The small molecule below binds the protein below.
Small molecule (SMILES): CC1(C)CCN(c2ccc(C(=O)NS(=O)(=O)c3ccc(NC(C)(C)CSc4ccccc4)c([N+](=O)[O-])c3)cc2)CC1

Sequence of chain 1.A:
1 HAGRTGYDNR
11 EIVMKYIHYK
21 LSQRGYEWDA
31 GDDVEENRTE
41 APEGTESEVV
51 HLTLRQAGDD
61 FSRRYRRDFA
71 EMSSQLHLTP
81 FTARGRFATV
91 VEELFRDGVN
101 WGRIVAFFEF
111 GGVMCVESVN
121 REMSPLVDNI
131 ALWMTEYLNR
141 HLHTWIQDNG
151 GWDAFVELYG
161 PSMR

Binding-site contacts:
Ligand atom C13 contacts residue GLY102 of chain 1.A at 3.2 Å.
Ligand atom O36 contacts residue ALA57 of chain 1.A at 3.7 Å.
Ligand atom O37 contacts residue TRP101 of chain 1.A at 3.6 Å.
Ligand atom C20 contacts residue TYR159 of chain 1.A at 3.4 Å (hydrophobic).
Ligand atom C4 contacts residue LEU94 of chain 1.A at 3.8 Å (hydrophobic).
Ligand atom C3 contacts residue ALA106 of chain 1.A at 3.2 Å (hydrophobic).
Ligand atom C7 contacts residue ASP68 of chain 1.A at 3.1 Å.
Ligand atom C33 contacts residue VAL105 of chain 1.A at 3.3 Å (hydrophobic).
Ligand atom C34 contacts residue ALA57 of chain 1.A at 3.7 Å (hydrophobic).
Ligand atom C32 contacts residue PHE61 of chain 1.A at 3.6 Å (hydrophobic).
Ligand atom C7 contacts residue PHE61 of chain 1.A at 3.7 Å (hydrophobic).
Ligand atom C19 contacts residue TYR159 of chain 1.A at 3.3 Å (hydrophobic).
Ligand atom C30 contacts residue PHE61 of chain 1.A at 3.5 Å (hydrophobic).
Ligand atom C22 contacts residue TYR159 of chain 1.A at 3.2 Å (hydrophobic).
Ligand atom C32 contacts residue VAL105 of chain 1.A at 3.5 Å (hydrophobic).
Ligand atom C34 contacts residue PHE61 of chain 1.A at 3.5 Å (hydrophobic).
Ligand atom C21 contacts residue TYR159 of chain 1.A at 3.1 Å (hydrophobic).
Ligand atom C24 contacts residue TYR159 of chain 1.A at 3.2 Å (hydrophobic).
Ligand atom C31 contacts residue PHE61 of chain 1.A at 3.6 Å (hydrophobic).
Ligand atom N35 contacts residue PHE155 of chain 1.A at 3.5 Å.
Ligand atom C33 contacts residue PHE61 of chain 1.A at 3.5 Å (hydrophobic).
Ligand atom O36 contacts residue PHE155 of chain 1.A at 3.1 Å.
Ligand atom N35 contacts residue TYR159 of chain 1.A at 3.2 Å.
Ligand atom O37 contacts residue TYR159 of chain 1.A at 2.8 Å.
Ligand atom C40 contacts residue TYR159 of chain 1.A at 3.2 Å (hydrophobic).
Ligand atom C7 contacts residue PHE69 of chain 1.A at 3.7 Å (hydrophobic).
Ligand atom C14 contacts residue GLY102 of chain 1.A at 3.3 Å.
Ligand atom C4 contacts residue ALA106 of chain 1.A at 3.3 Å (hydrophobic).
Ligand atom C10 contacts residue TYR65 of chain 1.A at 3.3 Å (hydrophobic).
Ligand atom C10 contacts residue PHE61 of chain 1.A at 3.5 Å (hydrophobic).
Ligand atom C15 contacts residue GLY102 of chain 1.A at 3.7 Å.
Ligand atom O39 contacts residue GLY102 of chain 1.A at 3.6 Å (h-bond).
Ligand atom C29 contacts residue PHE61 of chain 1.A at 3.5 Å (hydrophobic).
Ligand atom C3 contacts residue PHE61 of chain 1.A at 3.5 Å (hydrophobic).
Ligand atom C1 contacts residue PHE61 of chain 1.A at 3.8 Å (hydrophobic).
Ligand atom N17 contacts residue GLY102 of chain 1.A at 3.1 Å.
Ligand atom O37 contacts residue PHE155 of chain 1.A at 3.0 Å.
Ligand atom N25 contacts residue TYR159 of chain 1.A at 3.2 Å.
Ligand atom C23 contacts residue TYR159 of chain 1.A at 3.3 Å (hydrophobic).
Ligand atom C12 contacts residue GLY102 of chain 1.A at 3.8 Å.